A protein and the small-molecule ligand that binds it are described below.
Small molecule (SMILES): O=C(O)[C@H](S)c1ccccc1

Sequence of chain 1.A:
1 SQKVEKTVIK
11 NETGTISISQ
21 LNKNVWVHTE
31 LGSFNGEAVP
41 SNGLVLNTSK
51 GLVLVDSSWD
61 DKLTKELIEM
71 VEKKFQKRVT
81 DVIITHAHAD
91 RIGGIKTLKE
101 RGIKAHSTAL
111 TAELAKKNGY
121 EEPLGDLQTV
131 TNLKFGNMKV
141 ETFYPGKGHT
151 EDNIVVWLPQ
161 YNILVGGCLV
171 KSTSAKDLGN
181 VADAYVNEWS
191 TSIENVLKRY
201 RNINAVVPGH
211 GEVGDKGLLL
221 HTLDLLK

Binding-site contacts:
Ligand atom S1 contacts residue ASP90 of chain 1.A at 3.2 Å (salt-bridge).
Ligand atom CA contacts residue ZN1 of chain 1.B at 3.3 Å.
Ligand atom C contacts residue HIS210 of chain 1.A at 3.2 Å.
Ligand atom CE contacts residue TRP59 of chain 1.A at 4.0 Å (hydrophobic).
Ligand atom C contacts residue ZN1 of chain 1.C at 4.2 Å.
Ligand atom CD1 contacts residue TRP59 of chain 1.A at 4.4 Å (hydrophobic).
Ligand atom CB contacts residue HIS210 of chain 1.A at 4.2 Å.
Ligand atom CA contacts residue ZN1 of chain 1.C at 4.0 Å.
Ligand atom CD1 contacts residue PHE34 of chain 1.A at 3.8 Å (hydrophobic).
Ligand atom O2 contacts residue HIS210 of chain 1.A at 2.8 Å (h-bond).
Ligand atom CD2 contacts residue PHE34 of chain 1.A at 4.0 Å (hydrophobic).
Ligand atom CD2 contacts residue TRP59 of chain 1.A at 3.6 Å (hydrophobic).
Ligand atom CB contacts residue ZN1 of chain 1.B at 4.5 Å.
Ligand atom O1 contacts residue HIS210 of chain 1.A at 4.0 Å.
Ligand atom CA contacts residue HIS149 of chain 1.A at 3.4 Å.
Ligand atom S1 contacts residue HIS149 of chain 1.A at 3.7 Å.
Ligand atom C contacts residue ZN1 of chain 1.B at 4.2 Å.
Ligand atom S1 contacts residue ZN1 of chain 1.C at 2.4 Å.
Ligand atom S1 contacts residue HIS88 of chain 1.A at 4.3 Å.
Ligand atom O2 contacts residue CYS168 of chain 1.A at 3.6 Å (h-bond).
Ligand atom S1 contacts residue ZN1 of chain 1.B at 2.4 Å.
Ligand atom CA contacts residue HIS210 of chain 1.A at 3.8 Å.
Ligand atom CD2 contacts residue VAL39 of chain 1.A at 3.5 Å (hydrophobic).
Ligand atom CE contacts residue PHE34 of chain 1.A at 3.4 Å (hydrophobic).
Ligand atom S1 contacts residue HIS210 of chain 1.A at 3.3 Å (h-bond).
Ligand atom O2 contacts residue ZN1 of chain 1.C at 3.8 Å.
Ligand atom CG2 contacts residue HIS210 of chain 1.A at 3.7 Å.
Ligand atom O2 contacts residue HIS149 of chain 1.A at 2.9 Å.
Ligand atom C contacts residue HIS149 of chain 1.A at 3.1 Å.
Ligand atom CA contacts residue HIS88 of chain 1.A at 4.3 Å.
Ligand atom CG2 contacts residue VAL39 of chain 1.A at 3.9 Å (hydrophobic).
Ligand atom S1 contacts residue TRP59 of chain 1.A at 4.3 Å.
Ligand atom CG2 contacts residue TRP59 of chain 1.A at 3.6 Å (hydrophobic).
Ligand atom O1 contacts residue HIS149 of chain 1.A at 3.8 Å.
Ligand atom CB contacts residue TRP59 of chain 1.A at 4.0 Å (hydrophobic).
Ligand atom S1 contacts residue CYS168 of chain 1.A at 3.6 Å (h-bond).
Ligand atom O2 contacts residue ZN1 of chain 1.B at 4.0 Å.
Ligand atom CG1 contacts residue TRP59 of chain 1.A at 4.4 Å (hydrophobic).